Sequence of chain 1.CB:
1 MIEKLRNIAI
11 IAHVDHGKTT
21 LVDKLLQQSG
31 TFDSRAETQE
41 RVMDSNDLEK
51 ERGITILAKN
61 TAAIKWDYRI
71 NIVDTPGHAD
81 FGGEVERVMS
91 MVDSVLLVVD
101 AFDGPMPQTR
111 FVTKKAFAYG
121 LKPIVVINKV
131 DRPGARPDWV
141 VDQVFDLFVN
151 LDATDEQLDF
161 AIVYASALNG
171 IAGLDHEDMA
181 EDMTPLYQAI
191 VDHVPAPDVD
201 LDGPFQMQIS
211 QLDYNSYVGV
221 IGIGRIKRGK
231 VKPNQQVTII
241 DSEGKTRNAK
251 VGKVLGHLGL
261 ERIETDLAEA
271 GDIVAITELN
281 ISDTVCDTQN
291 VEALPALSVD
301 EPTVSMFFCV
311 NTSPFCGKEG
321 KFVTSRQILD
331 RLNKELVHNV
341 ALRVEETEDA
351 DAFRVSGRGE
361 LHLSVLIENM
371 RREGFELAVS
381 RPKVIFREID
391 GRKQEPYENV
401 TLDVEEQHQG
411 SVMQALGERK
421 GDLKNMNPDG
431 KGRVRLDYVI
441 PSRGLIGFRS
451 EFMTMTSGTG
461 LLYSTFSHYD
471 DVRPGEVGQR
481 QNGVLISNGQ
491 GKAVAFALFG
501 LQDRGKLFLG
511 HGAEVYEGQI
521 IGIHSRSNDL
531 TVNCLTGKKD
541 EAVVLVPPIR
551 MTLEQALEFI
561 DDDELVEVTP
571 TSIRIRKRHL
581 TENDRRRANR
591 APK

The small molecule below binds the protein below.
Small molecule (SMILES): Nc1nc2c(ncn2[C@@H]2O[C@H](CO[P](=O)(O)O[P](=O)(O)CP(=O)(O)O)[C@@H](O)[C@H]2O)c(=O)[nH]1

Binding-site contacts:
Ligand atom O2G contacts residue ASP15 of chain 1.CB at 3.0 Å.
Ligand atom O3G contacts residue LYS18 of chain 1.CB at 2.9 Å.
Ligand atom N1 contacts residue ALA167 of chain 1.CB at 2.5 Å.
Ligand atom C5' contacts residue HIS16 of chain 1.CB at 2.5 Å.
Ligand atom C6 contacts residue ALA167 of chain 1.CB at 3.3 Å (hydrophobic).
Ligand atom C5 contacts residue LYS129 of chain 1.CB at 3.3 Å.
Ligand atom O3G contacts residue HIS13 of chain 1.CB at 2.8 Å (h-bond).
Ligand atom O2A contacts residue GLY17 of chain 1.CB at 2.5 Å.
Ligand atom O2A contacts residue LYS18 of chain 1.CB at 2.5 Å (salt-bridge).
Ligand atom N3 contacts residue LYS129 of chain 1.CB at 2.7 Å (salt-bridge).
Ligand atom N2 contacts residue ALA167 of chain 1.CB at 3.0 Å.
Ligand atom O2B contacts residue LYS18 of chain 1.CB at 1.7 Å.
Ligand atom PB contacts residue LYS18 of chain 1.CB at 2.5 Å.
Ligand atom O1B contacts residue LYS18 of chain 1.CB at 1.8 Å (salt-bridge).
Ligand atom O3A contacts residue HIS16 of chain 1.CB at 2.9 Å (h-bond).
Ligand atom O2G contacts residue HIS13 of chain 1.CB at 3.2 Å (h-bond).
Ligand atom O3A contacts residue LYS18 of chain 1.CB at 3.3 Å (salt-bridge).
Ligand atom O2B contacts residue GLU49 of chain 1.CB at 3.0 Å (salt-bridge).
Ligand atom O6 contacts residue ALA167 of chain 1.CB at 3.1 Å (h-bond).
Ligand atom C2 contacts residue ALA167 of chain 1.CB at 3.0 Å (hydrophobic).
Ligand atom C5 contacts residue ASN128 of chain 1.CB at 3.1 Å.
Ligand atom C1' contacts residue LYS129 of chain 1.CB at 3.0 Å.
Ligand atom O1G contacts residue HIS13 of chain 1.CB at 3.2 Å (h-bond).
Ligand atom C3B contacts residue LYS18 of chain 1.CB at 3.2 Å.
Ligand atom C6 contacts residue ASN128 of chain 1.CB at 3.2 Å.
Ligand atom O2A contacts residue THR20 of chain 1.CB at 2.2 Å (h-bond).
Ligand atom O2B contacts residue THR19 of chain 1.CB at 3.1 Å (h-bond).
Ligand atom O6 contacts residue ASN128 of chain 1.CB at 2.5 Å (h-bond).
Ligand atom O1B contacts residue HIS16 of chain 1.CB at 3.3 Å.
Ligand atom C4 contacts residue LYS129 of chain 1.CB at 2.6 Å.
Ligand atom O2G contacts residue VAL14 of chain 1.CB at 3.2 Å (h-bond).
Ligand atom O5' contacts residue HIS16 of chain 1.CB at 2.4 Å (h-bond).
Ligand atom O2B contacts residue THR20 of chain 1.CB at 3.0 Å (h-bond).
Ligand atom O1B contacts residue GLY17 of chain 1.CB at 2.8 Å.
Ligand atom O4' contacts residue LYS129 of chain 1.CB at 3.1 Å (salt-bridge).
Ligand atom N9 contacts residue LYS129 of chain 1.CB at 2.8 Å (salt-bridge).
Ligand atom PG contacts residue HIS13 of chain 1.CB at 3.2 Å.
Ligand atom O6 contacts residue LYS129 of chain 1.CB at 3.3 Å (salt-bridge).
Ligand atom N7 contacts residue ASN128 of chain 1.CB at 2.6 Å (h-bond).
Ligand atom PA contacts residue HIS16 of chain 1.CB at 3.1 Å.